Binding-site contacts:
Ligand atom C5 contacts residue GLN145 of chain 1.A at 4.2 Å.
Ligand atom C19 contacts residue GLN145 of chain 1.A at 3.8 Å.
Ligand atom C24 contacts residue TRP228 of chain 1.A at 4.1 Å (hydrophobic).
Ligand atom C18 contacts residue GLN145 of chain 1.A at 4.2 Å.
Ligand atom C26 contacts residue PHE189 of chain 1.A at 3.6 Å (hydrophobic).
Ligand atom O1 contacts residue TYR141 of chain 1.A at 3.5 Å.
Ligand atom C4 contacts residue GLN145 of chain 1.A at 4.0 Å.
Ligand atom C2 contacts residue TRP221 of chain 1.A at 4.3 Å (hydrophobic).
Ligand atom C25 contacts residue PHE189 of chain 1.A at 4.2 Å (hydrophobic).
Ligand atom C20 contacts residue TRP228 of chain 1.A at 4.2 Å (hydrophobic).
Ligand atom C26 contacts residue LEU152 of chain 1.A at 4.1 Å (hydrophobic).
Ligand atom C4 contacts residue TYR141 of chain 1.A at 4.2 Å (hydrophobic).
Ligand atom C8 contacts residue GLN145 of chain 1.A at 4.3 Å.
Ligand atom C23 contacts residue TRP228 of chain 1.A at 3.7 Å (hydrophobic).
Ligand atom C22 contacts residue TRP228 of chain 1.A at 3.8 Å (hydrophobic).
Ligand atom C7 contacts residue GLN145 of chain 1.A at 4.2 Å.
Ligand atom C18 contacts residue TRP228 of chain 1.A at 3.3 Å (hydrophobic).
Ligand atom C16 contacts residue TRP228 of chain 1.A at 4.3 Å (hydrophobic).
Ligand atom C6 contacts residue GLN145 of chain 1.A at 3.9 Å.
Ligand atom O1 contacts residue TRP221 of chain 1.A at 4.4 Å.
Ligand atom C15 contacts residue TRP228 of chain 1.A at 4.2 Å (hydrophobic).
Ligand atom C24 contacts residue LEU152 of chain 1.A at 3.6 Å (hydrophobic).
Ligand atom C15 contacts residue THR148 of chain 1.A at 4.2 Å.
Ligand atom C19 contacts residue VAL224 of chain 1.A at 3.6 Å (hydrophobic).
Ligand atom C24 contacts residue PHE189 of chain 1.A at 4.1 Å (hydrophobic).

Sequence of chain 1.A:
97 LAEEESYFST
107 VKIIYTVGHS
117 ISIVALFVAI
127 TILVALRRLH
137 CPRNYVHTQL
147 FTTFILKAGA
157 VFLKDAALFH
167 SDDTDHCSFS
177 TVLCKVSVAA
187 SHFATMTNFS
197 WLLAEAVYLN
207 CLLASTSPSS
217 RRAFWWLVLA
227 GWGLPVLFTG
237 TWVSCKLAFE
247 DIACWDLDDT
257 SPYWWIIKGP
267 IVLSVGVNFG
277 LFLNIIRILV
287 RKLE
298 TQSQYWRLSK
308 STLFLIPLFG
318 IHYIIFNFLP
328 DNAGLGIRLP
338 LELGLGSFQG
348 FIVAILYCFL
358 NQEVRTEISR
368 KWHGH

The protein below binds the small molecule below.
Small molecule (SMILES): CC(C)CCC[C@@H](C)[C@H]1CC[C@H]2[C@@H]3CC=C4C[C@@H](O)CC[C@]4(C)[C@H]3CC[C@]12C